Sequence of chain 1.B:
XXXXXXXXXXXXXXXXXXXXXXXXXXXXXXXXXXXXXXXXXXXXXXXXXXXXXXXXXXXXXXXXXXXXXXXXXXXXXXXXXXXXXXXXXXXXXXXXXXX

Binding-site contacts:
Ligand atom C2 contacts residue ASN462 of chain 1.E at 2.5 Å.
Ligand atom C3 contacts residue ASN462 of chain 1.E at 3.8 Å.
Ligand atom C8 contacts residue UNK93 of chain 1.A at 3.7 Å.
Ligand atom O5 contacts residue THR461 of chain 1.E at 4.4 Å.
Ligand atom N2 contacts residue UNK93 of chain 1.A at 4.5 Å.
Ligand atom O5 contacts residue ASN462 of chain 1.E at 2.4 Å (h-bond).
Ligand atom C1 contacts residue THR461 of chain 1.E at 4.5 Å.
Ligand atom C7 contacts residue UNK47 of chain 1.B at 4.4 Å.
Ligand atom C5 contacts residue ASN462 of chain 1.E at 3.7 Å.
Ligand atom C7 contacts residue UNK93 of chain 1.A at 4.3 Å.
Ligand atom O7 contacts residue UNK47 of chain 1.B at 3.6 Å.
Ligand atom C1 contacts residue ASN462 of chain 1.E at 1.4 Å.
Ligand atom C4 contacts residue ASN462 of chain 1.E at 4.2 Å.
Ligand atom O5 contacts residue UNK94 of chain 1.A at 4.1 Å.
Ligand atom C1 contacts residue UNK94 of chain 1.A at 4.4 Å.
Ligand atom C7 contacts residue ASN462 of chain 1.E at 4.1 Å.
Ligand atom N2 contacts residue ASN462 of chain 1.E at 2.9 Å (h-bond).

Sequence of chain 1.E:
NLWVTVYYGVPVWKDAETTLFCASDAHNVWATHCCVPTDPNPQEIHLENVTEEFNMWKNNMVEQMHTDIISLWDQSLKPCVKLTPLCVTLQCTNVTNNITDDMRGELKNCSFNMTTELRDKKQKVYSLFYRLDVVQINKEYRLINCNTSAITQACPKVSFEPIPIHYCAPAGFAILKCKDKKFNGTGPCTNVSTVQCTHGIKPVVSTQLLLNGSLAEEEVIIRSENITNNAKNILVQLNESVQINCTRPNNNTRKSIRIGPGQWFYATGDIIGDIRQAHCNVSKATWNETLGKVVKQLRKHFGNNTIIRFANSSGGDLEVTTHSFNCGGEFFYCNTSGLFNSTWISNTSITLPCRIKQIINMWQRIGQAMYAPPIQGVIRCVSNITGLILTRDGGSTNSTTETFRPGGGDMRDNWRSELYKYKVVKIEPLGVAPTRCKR

A small-molecule ligand and the protein it binds are described below.
Small molecule (SMILES): CC(=O)N[C@@H]1[C@@H](O)[C@H](O)[C@@H](CO)O[C@H]1O

Sequence of chain 1.A:
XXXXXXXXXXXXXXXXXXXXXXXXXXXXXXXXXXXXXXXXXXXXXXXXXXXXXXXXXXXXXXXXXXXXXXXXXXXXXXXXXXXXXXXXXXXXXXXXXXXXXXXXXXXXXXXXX